Binding-site contacts:
Ligand atom C14 contacts residue SER43 of chain 2.B at 3.6 Å.
Ligand atom O9 contacts residue ASP80 of chain 2.B at 4.1 Å.
Ligand atom O12 contacts residue SER43 of chain 2.B at 2.9 Å (h-bond).
Ligand atom C4 contacts residue ALA110 of chain 2.B at 4.0 Å (hydrophobic).
Ligand atom C8 contacts residue TYR63 of chain 2.B at 4.2 Å (hydrophobic).
Ligand atom O9 contacts residue SER134 of chain 2.B at 3.3 Å (h-bond).
Ligand atom C10 contacts residue ASP80 of chain 2.B at 3.1 Å.
Ligand atom C1 contacts residue TYR63 of chain 2.B at 3.7 Å (hydrophobic).
Ligand atom O6 contacts residue TYR71 of chain 2.B at 3.8 Å.
Ligand atom N7 contacts residue TYR63 of chain 2.B at 3.6 Å.
Ligand atom O6 contacts residue TYR63 of chain 2.B at 3.5 Å.
Ligand atom C1 contacts residue TRP95 of chain 2.B at 3.2 Å (hydrophobic).
Ligand atom C2 contacts residue TYR71 of chain 2.B at 4.2 Å (hydrophobic).
Ligand atom C14 contacts residue TYR63 of chain 2.B at 4.0 Å (hydrophobic).
Ligand atom O12 contacts residue CYS45 of chain 2.B at 4.2 Å.
Ligand atom O6 contacts residue TRP67 of chain 2.B at 3.2 Å (h-bond).
Ligand atom C13 contacts residue TYR71 of chain 2.B at 3.5 Å (hydrophobic).
Ligand atom C8 contacts residue SER134 of chain 2.B at 4.2 Å.
Ligand atom C15 contacts residue TYR71 of chain 2.B at 4.0 Å (hydrophobic).
Ligand atom N7 contacts residue VAL82 of chain 2.B at 4.1 Å.
Ligand atom C2 contacts residue TYR63 of chain 2.B at 4.2 Å (hydrophobic).
Ligand atom OAP contacts residue ALA110 of chain 2.B at 4.0 Å.
Ligand atom C8 contacts residue ASP80 of chain 2.B at 3.5 Å.
Ligand atom C11 contacts residue TYR71 of chain 2.B at 4.0 Å (hydrophobic).
Ligand atom N7 contacts residue ASP80 of chain 2.B at 4.0 Å.
Ligand atom C5 contacts residue TRP95 of chain 2.B at 3.5 Å (hydrophobic).
Ligand atom C2 contacts residue TRP67 of chain 2.B at 3.9 Å (hydrophobic).
Ligand atom C15 contacts residue PHE59 of chain 2.B at 4.1 Å (hydrophobic).
Ligand atom C5 contacts residue ASP80 of chain 2.B at 4.0 Å.
Ligand atom C5 contacts residue VAL82 of chain 2.B at 4.0 Å (hydrophobic).
Ligand atom N7 contacts residue TRP95 of chain 2.B at 3.5 Å.
Ligand atom C11 contacts residue SER43 of chain 2.B at 3.7 Å.
Ligand atom C15 contacts residue TYR63 of chain 2.B at 4.0 Å (hydrophobic).
Ligand atom OAP contacts residue LEU106 of chain 2.B at 3.5 Å.
Ligand atom O9 contacts residue VAL82 of chain 2.B at 3.5 Å.
Ligand atom C4 contacts residue LEU106 of chain 2.B at 4.0 Å (hydrophobic).
Ligand atom OAP contacts residue TRP67 of chain 2.B at 3.4 Å.
Ligand atom C8 contacts residue VAL82 of chain 2.B at 4.0 Å (hydrophobic).
Ligand atom C2 contacts residue ASP80 of chain 2.B at 4.2 Å.
Ligand atom C10 contacts residue TYR71 of chain 2.B at 3.7 Å (hydrophobic).

Sequence of chain 2.B:
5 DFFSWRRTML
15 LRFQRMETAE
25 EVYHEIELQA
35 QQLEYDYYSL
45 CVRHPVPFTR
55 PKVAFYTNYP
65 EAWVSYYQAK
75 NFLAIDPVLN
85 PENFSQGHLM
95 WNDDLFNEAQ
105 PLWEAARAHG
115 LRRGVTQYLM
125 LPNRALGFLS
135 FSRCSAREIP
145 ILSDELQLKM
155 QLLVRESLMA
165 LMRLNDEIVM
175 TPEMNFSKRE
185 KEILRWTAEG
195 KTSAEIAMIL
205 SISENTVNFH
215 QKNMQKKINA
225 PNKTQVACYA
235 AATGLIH

The small molecule below binds the protein below.
Small molecule (SMILES): CCCC(=O)CC(=O)N[C@H]1CCOC1=O